Binding-site contacts:
Ligand atom O4 contacts residue HIS87 of chain 1.G at 2.9 Å (h-bond).
Ligand atom O3 contacts residue TRP40 of chain 1.G at 3.3 Å (h-bond).
Ligand atom O4 contacts residue TYR131 of chain 1.G at 2.8 Å (h-bond).
Ligand atom C3 contacts residue TYR37 of chain 1.G at 4.4 Å (hydrophobic).
Ligand atom C4 contacts residue TRP283 of chain 1.G at 3.8 Å (hydrophobic).
Ligand atom O3 contacts residue GLU39 of chain 1.G at 2.5 Å (salt-bridge).
Ligand atom O3 contacts residue HIS87 of chain 1.G at 3.0 Å (h-bond).
Ligand atom C6 contacts residue TYR131 of chain 1.G at 4.1 Å (hydrophobic).
Ligand atom C2 contacts residue HIS87 of chain 1.G at 3.8 Å.
Ligand atom C5 contacts residue TYR131 of chain 1.G at 4.3 Å (hydrophobic).
Ligand atom O2 contacts residue HIS87 of chain 1.G at 4.3 Å.
Ligand atom O4 contacts residue HIS18 of chain 1.G at 2.8 Å (h-bond).
Ligand atom C2 contacts residue TYR131 of chain 1.G at 3.7 Å (hydrophobic).
Ligand atom C6 contacts residue HIS18 of chain 1.G at 3.8 Å.
Ligand atom O2 contacts residue HIS88 of chain 1.G at 2.9 Å (h-bond).
Ligand atom C4 contacts residue GLU39 of chain 1.G at 4.0 Å.
Ligand atom C5' contacts residue VAL201 of chain 1.G at 4.3 Å (hydrophobic).
Ligand atom C1 contacts residue TYR131 of chain 1.G at 4.0 Å (hydrophobic).
Ligand atom C4' contacts residue ARG229 of chain 1.G at 4.3 Å.
Ligand atom N1' contacts residue ARG229 of chain 1.G at 4.1 Å.
Ligand atom C2 contacts residue HIS88 of chain 1.G at 3.5 Å.
Ligand atom C4 contacts residue TYR131 of chain 1.G at 4.0 Å (hydrophobic).
Ligand atom O3 contacts residue TRP283 of chain 1.G at 4.3 Å.
Ligand atom C4 contacts residue HIS87 of chain 1.G at 3.8 Å.
Ligand atom C3 contacts residue TRP40 of chain 1.G at 3.9 Å (hydrophobic).
Ligand atom C6 contacts residue TRP283 of chain 1.G at 3.9 Å (hydrophobic).
Ligand atom C6' contacts residue VAL201 of chain 1.G at 4.3 Å (hydrophobic).
Ligand atom O2' contacts residue GLY241 of chain 1.G at 4.0 Å.
Ligand atom C3 contacts residue HIS87 of chain 1.G at 3.7 Å.
Ligand atom C3 contacts residue TRP283 of chain 1.G at 4.0 Å (hydrophobic).
Ligand atom C2 contacts residue TRP40 of chain 1.G at 3.8 Å (hydrophobic).
Ligand atom C4 contacts residue HIS18 of chain 1.G at 3.2 Å.
Ligand atom C3 contacts residue GLU39 of chain 1.G at 3.4 Å.
Ligand atom O1 contacts residue TYR37 of chain 1.G at 4.3 Å.
Ligand atom O2 contacts residue TRP40 of chain 1.G at 2.6 Å (h-bond).
Ligand atom C5 contacts residue HIS18 of chain 1.G at 4.2 Å.
Ligand atom C5 contacts residue TRP283 of chain 1.G at 3.8 Å (hydrophobic).
Ligand atom C6 contacts residue TRP198 of chain 1.G at 4.3 Å (hydrophobic).
Ligand atom O5 contacts residue TYR131 of chain 1.G at 3.9 Å.
Ligand atom O2' contacts residue ARG229 of chain 1.G at 3.4 Å (salt-bridge).

This small molecule binds to this protein.
Small molecule (SMILES): C[C@@H]1O[C@@H](Oc2ccc([N+](=O)[O-])cc2)[C@@H](O)[C@H](O)[C@@H]1O

Sequence of chain 1.G:
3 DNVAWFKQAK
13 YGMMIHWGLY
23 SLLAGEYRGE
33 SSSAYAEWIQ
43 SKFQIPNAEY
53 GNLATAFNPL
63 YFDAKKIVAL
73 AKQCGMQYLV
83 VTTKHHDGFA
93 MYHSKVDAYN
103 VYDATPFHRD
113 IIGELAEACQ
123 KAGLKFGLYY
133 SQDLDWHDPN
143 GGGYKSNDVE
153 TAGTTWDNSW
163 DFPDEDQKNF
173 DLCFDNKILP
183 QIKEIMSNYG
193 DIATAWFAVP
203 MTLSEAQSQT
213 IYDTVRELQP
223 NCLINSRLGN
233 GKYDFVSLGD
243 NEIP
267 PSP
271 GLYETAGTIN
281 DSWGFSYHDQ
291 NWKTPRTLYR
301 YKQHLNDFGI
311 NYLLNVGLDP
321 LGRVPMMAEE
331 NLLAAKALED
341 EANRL